Binding-site contacts:
Ligand atom C2 contacts residue SER858 of chain 1.C at 3.4 Å.
Ligand atom C16 contacts residue LYS806 of chain 1.C at 3.7 Å.
Ligand atom N1 contacts residue SER858 of chain 1.C at 3.8 Å.
Ligand atom N2 contacts residue HIS859 of chain 1.C at 3.9 Å.
Ligand atom C7 contacts residue VAL854 of chain 1.C at 4.1 Å (hydrophobic).
Ligand atom C3 contacts residue VAL855 of chain 1.C at 3.4 Å (hydrophobic).
Ligand atom C16 contacts residue ASP937 of chain 1.C at 3.1 Å.
Ligand atom N3 contacts residue MET926 of chain 1.C at 3.9 Å.
Ligand atom C17 contacts residue ILE852 of chain 1.C at 3.8 Å (hydrophobic).
Ligand atom C10 contacts residue GLU853 of chain 1.C at 3.5 Å.
Ligand atom C5 contacts residue SER858 of chain 1.C at 4.0 Å.
Ligand atom N5 contacts residue ILE804 of chain 1.C at 3.9 Å.
Ligand atom C7 contacts residue VAL855 of chain 1.C at 3.5 Å (hydrophobic).
Ligand atom C15 contacts residue MET776 of chain 1.C at 4.0 Å (hydrophobic).
Ligand atom N2 contacts residue SER858 of chain 1.C at 2.9 Å (h-bond).
Ligand atom C12 contacts residue ILE852 of chain 1.C at 4.0 Å (hydrophobic).
Ligand atom C10 contacts residue VAL855 of chain 1.C at 3.7 Å (hydrophobic).
Ligand atom O2 contacts residue TRP784 of chain 1.C at 3.5 Å.
Ligand atom N4 contacts residue VAL854 of chain 1.C at 4.0 Å.
Ligand atom C12 contacts residue TYR840 of chain 1.C at 3.9 Å (hydrophobic).
Ligand atom C9 contacts residue VAL855 of chain 1.C at 3.8 Å (hydrophobic).
Ligand atom S2 contacts residue TYR840 of chain 1.C at 3.9 Å.
Ligand atom C10 contacts residue TYR840 of chain 1.C at 3.9 Å (hydrophobic).
Ligand atom C6 contacts residue VAL855 of chain 1.C at 3.8 Å (hydrophobic).
Ligand atom C3 contacts residue SER858 of chain 1.C at 3.5 Å.
Ligand atom N4 contacts residue VAL855 of chain 1.C at 3.1 Å (h-bond).
Ligand atom C4 contacts residue TRP784 of chain 1.C at 3.8 Å (hydrophobic).
Ligand atom N3 contacts residue VAL855 of chain 1.C at 2.8 Å (h-bond).
Ligand atom O1 contacts residue GLN863 of chain 1.C at 3.4 Å (h-bond).
Ligand atom C5 contacts residue GLN863 of chain 1.C at 3.9 Å.
Ligand atom N1 contacts residue TRP784 of chain 1.C at 3.7 Å.
Ligand atom N2 contacts residue GLN863 of chain 1.C at 3.1 Å (h-bond).
Ligand atom C6 contacts residue TRP784 of chain 1.C at 3.7 Å (hydrophobic).
Ligand atom S2 contacts residue ASP937 of chain 1.C at 4.0 Å.
Ligand atom C17 contacts residue LYS806 of chain 1.C at 3.7 Å.
Ligand atom N3 contacts residue SER858 of chain 1.C at 3.7 Å.
Ligand atom N1 contacts residue VAL855 of chain 1.C at 4.0 Å.
Ligand atom C12 contacts residue ILE936 of chain 1.C at 3.9 Å (hydrophobic).
Ligand atom N3 contacts residue VAL854 of chain 1.C at 3.7 Å.
Ligand atom C7 contacts residue MET926 of chain 1.C at 3.9 Å (hydrophobic).

Sequence of chain 1.C:
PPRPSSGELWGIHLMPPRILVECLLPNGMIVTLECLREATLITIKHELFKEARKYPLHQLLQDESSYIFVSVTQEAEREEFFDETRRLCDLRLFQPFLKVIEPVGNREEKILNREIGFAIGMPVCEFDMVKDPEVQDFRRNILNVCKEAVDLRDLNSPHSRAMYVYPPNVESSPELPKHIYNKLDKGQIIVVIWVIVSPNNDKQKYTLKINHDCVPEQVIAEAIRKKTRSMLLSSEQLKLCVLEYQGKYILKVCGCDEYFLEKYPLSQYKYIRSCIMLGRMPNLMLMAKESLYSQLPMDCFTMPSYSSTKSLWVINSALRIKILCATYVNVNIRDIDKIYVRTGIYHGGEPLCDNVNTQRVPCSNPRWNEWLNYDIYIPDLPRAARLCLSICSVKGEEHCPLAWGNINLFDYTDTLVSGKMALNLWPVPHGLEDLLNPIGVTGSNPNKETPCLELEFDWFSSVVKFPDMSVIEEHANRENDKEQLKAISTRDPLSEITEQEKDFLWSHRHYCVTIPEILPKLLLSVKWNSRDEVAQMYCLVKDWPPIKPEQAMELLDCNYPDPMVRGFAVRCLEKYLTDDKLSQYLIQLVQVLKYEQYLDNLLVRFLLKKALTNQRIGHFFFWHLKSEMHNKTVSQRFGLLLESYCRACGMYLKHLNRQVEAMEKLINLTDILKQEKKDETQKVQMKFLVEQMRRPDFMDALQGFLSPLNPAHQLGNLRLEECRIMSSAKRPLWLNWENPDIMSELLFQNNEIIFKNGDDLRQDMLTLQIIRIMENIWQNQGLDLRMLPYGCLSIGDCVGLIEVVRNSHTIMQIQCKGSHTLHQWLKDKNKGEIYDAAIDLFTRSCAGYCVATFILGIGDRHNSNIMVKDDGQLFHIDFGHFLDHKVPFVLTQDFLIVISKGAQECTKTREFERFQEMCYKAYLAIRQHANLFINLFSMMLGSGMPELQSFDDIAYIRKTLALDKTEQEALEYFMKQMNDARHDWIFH

The small molecule below binds the protein below.
Small molecule (SMILES): Cc1nc(NC(=O)N2CCC[C@H]2C(N)=O)sc1-c1csc(C(C)(C)C)n1